Sequence of chain 2.C:
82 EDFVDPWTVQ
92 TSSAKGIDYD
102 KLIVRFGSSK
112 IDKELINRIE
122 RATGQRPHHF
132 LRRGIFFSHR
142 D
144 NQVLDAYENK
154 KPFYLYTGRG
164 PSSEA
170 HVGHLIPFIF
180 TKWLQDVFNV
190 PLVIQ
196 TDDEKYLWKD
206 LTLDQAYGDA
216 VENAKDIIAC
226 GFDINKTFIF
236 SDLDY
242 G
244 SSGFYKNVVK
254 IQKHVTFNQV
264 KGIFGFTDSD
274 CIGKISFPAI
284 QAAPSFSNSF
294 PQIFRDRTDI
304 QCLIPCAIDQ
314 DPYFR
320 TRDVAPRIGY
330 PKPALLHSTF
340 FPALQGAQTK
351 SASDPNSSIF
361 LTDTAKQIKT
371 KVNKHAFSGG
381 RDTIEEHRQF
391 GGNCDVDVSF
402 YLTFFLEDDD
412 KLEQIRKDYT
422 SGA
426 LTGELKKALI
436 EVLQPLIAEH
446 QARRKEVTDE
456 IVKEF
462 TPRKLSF

The protein below binds the small molecule below.
Small molecule (SMILES): N[C@@H](Cc1c[nH]c2ccccc12)C(=O)O

Binding-site contacts:
Ligand atom CE2 contacts residue GLY161 of chain 2.C at 3.5 Å.
Ligand atom CB contacts residue ARG162 of chain 2.C at 3.7 Å.
Ligand atom CH2 contacts residue THR160 of chain 2.C at 3.5 Å.
Ligand atom OXT contacts residue GLY163 of chain 2.C at 3.4 Å (h-bond).
Ligand atom CE3 contacts residue GLY161 of chain 2.C at 3.3 Å.
Ligand atom N contacts residue GLN284 of chain 2.C at 2.8 Å (h-bond).
Ligand atom CD1 contacts residue GLN284 of chain 2.C at 3.2 Å.
Ligand atom N contacts residue GLN313 of chain 2.C at 3.3 Å (h-bond).
Ligand atom CH2 contacts residue GLY161 of chain 2.C at 3.3 Å.
Ligand atom NE1 contacts residue TYR159 of chain 2.C at 3.0 Å (h-bond).
Ligand atom N contacts residue GLU199 of chain 2.C at 2.8 Å (salt-bridge).
Ligand atom CH2 contacts residue ILE307 of chain 2.C at 3.9 Å (hydrophobic).
Ligand atom CG contacts residue GLN284 of chain 2.C at 3.5 Å.
Ligand atom CD2 contacts residue GLN284 of chain 2.C at 3.8 Å.
Ligand atom NE1 contacts residue GLN284 of chain 2.C at 3.4 Å.
Ligand atom CD2 contacts residue GLY161 of chain 2.C at 3.5 Å.
Ligand atom CE2 contacts residue GLN284 of chain 2.C at 3.8 Å.
Ligand atom CB contacts residue GLN284 of chain 2.C at 3.8 Å.
Ligand atom CZ2 contacts residue PHE317 of chain 2.C at 3.6 Å (hydrophobic).
Ligand atom CB contacts residue GLY163 of chain 2.C at 3.7 Å.
Ligand atom CA contacts residue GLU199 of chain 2.C at 3.9 Å.
Ligand atom O contacts residue GLY163 of chain 2.C at 3.9 Å.
Ligand atom CZ3 contacts residue THR160 of chain 2.C at 3.9 Å.
Ligand atom O contacts residue GLU199 of chain 2.C at 3.7 Å.
Ligand atom CZ2 contacts residue THR160 of chain 2.C at 3.5 Å.
Ligand atom CZ3 contacts residue CYS309 of chain 2.C at 3.6 Å (hydrophobic).
Ligand atom NE1 contacts residue GLN194 of chain 2.C at 3.0 Å (h-bond).
Ligand atom CE3 contacts residue GLN313 of chain 2.C at 3.8 Å.
Ligand atom NE1 contacts residue GLY161 of chain 2.C at 3.9 Å.
Ligand atom CD1 contacts residue GLN194 of chain 2.C at 3.2 Å.
Ligand atom CA contacts residue GLN284 of chain 2.C at 3.6 Å.
Ligand atom CD1 contacts residue THR196 of chain 2.C at 3.6 Å.
Ligand atom CG contacts residue ARG162 of chain 2.C at 3.7 Å.
Ligand atom CG contacts residue GLY161 of chain 2.C at 3.7 Å.
Ligand atom CZ2 contacts residue TYR159 of chain 2.C at 3.6 Å (hydrophobic).
Ligand atom C contacts residue GLY163 of chain 2.C at 3.6 Å.
Ligand atom CA contacts residue GLN313 of chain 2.C at 3.0 Å.
Ligand atom CE2 contacts residue TYR159 of chain 2.C at 3.6 Å (hydrophobic).
Ligand atom CZ3 contacts residue GLY161 of chain 2.C at 3.5 Å.
Ligand atom CZ2 contacts residue GLY161 of chain 2.C at 3.3 Å.